Binding-site contacts:
Ligand atom C21 contacts residue PHE1 of chain 1.J at 4.4 Å (hydrophobic).
Ligand atom O26 contacts residue ARG154 of chain 1.C at 3.3 Å (salt-bridge).
Ligand atom C23 contacts residue ARG154 of chain 1.C at 3.3 Å.
Ligand atom C6 contacts residue GLN159 of chain 1.C at 4.0 Å.
Ligand atom O7 contacts residue GLN159 of chain 1.C at 4.5 Å.
Ligand atom C10 contacts residue PHE162 of chain 1.C at 4.3 Å (hydrophobic).
Ligand atom O25 contacts residue PHE1 of chain 1.J at 2.7 Å (h-bond).
Ligand atom C23 contacts residue LEU158 of chain 1.C at 3.9 Å (hydrophobic).
Ligand atom C18 contacts residue LEU221 of chain 1.C at 3.6 Å (hydrophobic).
Ligand atom C4 contacts residue PHE162 of chain 1.C at 4.3 Å (hydrophobic).
Ligand atom C24 contacts residue PHE1 of chain 1.J at 3.8 Å (hydrophobic).
Ligand atom C19 contacts residue PHE162 of chain 1.C at 3.5 Å (hydrophobic).
Ligand atom C24 contacts residue ARG154 of chain 1.C at 3.0 Å.
Ligand atom C7 contacts residue GLN159 of chain 1.C at 4.1 Å.
Ligand atom O26 contacts residue PHE1 of chain 1.J at 4.2 Å.
Ligand atom O25 contacts residue ARG154 of chain 1.C at 3.0 Å (salt-bridge).
Ligand atom C6 contacts residue LEU158 of chain 1.C at 4.4 Å (hydrophobic).
Ligand atom C5 contacts residue PHE162 of chain 1.C at 3.7 Å (hydrophobic).
Ligand atom C19 contacts residue PHE217 of chain 1.C at 3.7 Å (hydrophobic).
Ligand atom C18 contacts residue LEU158 of chain 1.C at 4.1 Å (hydrophobic).
Ligand atom C15 contacts residue LYS155 of chain 1.C at 4.4 Å.
Ligand atom C6 contacts residue PHE162 of chain 1.C at 3.8 Å (hydrophobic).
Ligand atom C16 contacts residue LEU158 of chain 1.C at 4.3 Å (hydrophobic).
Ligand atom C15 contacts residue LEU158 of chain 1.C at 4.0 Å (hydrophobic).

This protein binds this small molecule.
Small molecule (SMILES): C[C@H](CCC(=O)O)[C@H]1CC[C@H]2[C@@H]3[C@H](O)C[C@@H]4C[C@H](O)CC[C@]4(C)[C@H]3C[C@H](O)[C@]12C

Sequence of chain 1.J:
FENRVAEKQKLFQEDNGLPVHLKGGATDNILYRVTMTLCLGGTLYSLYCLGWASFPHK

Sequence of chain 1.C:
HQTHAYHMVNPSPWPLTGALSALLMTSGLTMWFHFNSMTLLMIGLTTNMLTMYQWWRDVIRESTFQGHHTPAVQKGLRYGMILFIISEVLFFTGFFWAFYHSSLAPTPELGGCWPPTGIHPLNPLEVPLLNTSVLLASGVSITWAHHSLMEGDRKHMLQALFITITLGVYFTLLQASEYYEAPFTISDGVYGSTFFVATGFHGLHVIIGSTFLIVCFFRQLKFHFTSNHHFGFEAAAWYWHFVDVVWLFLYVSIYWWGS